A small-molecule ligand and the protein it binds are described below.
Small molecule (SMILES): CC(=O)N[C@@H]1[C@@H](O)[C@H](O)[C@@H](CO)O[C@H]1O

Binding-site contacts:
Ligand atom C2 contacts residue HIS1101 of chain 1.G at 4.5 Å.
Ligand atom C2 contacts residue THR1100 of chain 1.G at 3.5 Å.
Ligand atom C8 contacts residue ASN1098 of chain 1.G at 3.3 Å.
Ligand atom C5 contacts residue ASN1098 of chain 1.G at 3.7 Å.
Ligand atom O7 contacts residue ASN1098 of chain 1.G at 3.6 Å.
Ligand atom C1 contacts residue HIS1101 of chain 1.G at 3.9 Å.
Ligand atom C8 contacts residue THR1100 of chain 1.G at 4.0 Å.
Ligand atom C3 contacts residue ASN1098 of chain 1.G at 3.8 Å.
Ligand atom O5 contacts residue HIS1101 of chain 1.G at 4.2 Å.
Ligand atom C6 contacts residue PHE1103 of chain 1.G at 4.0 Å (hydrophobic).
Ligand atom C5 contacts residue PHE1103 of chain 1.G at 4.3 Å (hydrophobic).
Ligand atom O4 contacts residue HIS1101 of chain 1.G at 4.3 Å.
Ligand atom C3 contacts residue THR1100 of chain 1.G at 3.6 Å.
Ligand atom O5 contacts residue PHE1103 of chain 1.G at 3.7 Å.
Ligand atom C7 contacts residue THR1100 of chain 1.G at 3.9 Å.
Ligand atom N2 contacts residue THR1100 of chain 1.G at 2.9 Å (h-bond).
Ligand atom C4 contacts residue HIS1101 of chain 1.G at 4.3 Å.
Ligand atom C7 contacts residue ASN1098 of chain 1.G at 3.5 Å.
Ligand atom C5 contacts residue HIS1101 of chain 1.G at 3.7 Å.
Ligand atom N2 contacts residue ASN1098 of chain 1.G at 2.9 Å (h-bond).
Ligand atom C1 contacts residue THR1100 of chain 1.G at 3.5 Å.
Ligand atom C2 contacts residue ASN1098 of chain 1.G at 2.5 Å.
Ligand atom C3 contacts residue HIS1101 of chain 1.G at 4.0 Å.
Ligand atom C1 contacts residue ASN1098 of chain 1.G at 1.5 Å.
Ligand atom C4 contacts residue ASN1098 of chain 1.G at 4.3 Å.
Ligand atom O3 contacts residue THR1100 of chain 1.G at 4.4 Å.
Ligand atom O5 contacts residue ASN1098 of chain 1.G at 2.4 Å (h-bond).
Ligand atom C1 contacts residue PHE1103 of chain 1.G at 4.4 Å (hydrophobic).

Sequence of chain 1.G:
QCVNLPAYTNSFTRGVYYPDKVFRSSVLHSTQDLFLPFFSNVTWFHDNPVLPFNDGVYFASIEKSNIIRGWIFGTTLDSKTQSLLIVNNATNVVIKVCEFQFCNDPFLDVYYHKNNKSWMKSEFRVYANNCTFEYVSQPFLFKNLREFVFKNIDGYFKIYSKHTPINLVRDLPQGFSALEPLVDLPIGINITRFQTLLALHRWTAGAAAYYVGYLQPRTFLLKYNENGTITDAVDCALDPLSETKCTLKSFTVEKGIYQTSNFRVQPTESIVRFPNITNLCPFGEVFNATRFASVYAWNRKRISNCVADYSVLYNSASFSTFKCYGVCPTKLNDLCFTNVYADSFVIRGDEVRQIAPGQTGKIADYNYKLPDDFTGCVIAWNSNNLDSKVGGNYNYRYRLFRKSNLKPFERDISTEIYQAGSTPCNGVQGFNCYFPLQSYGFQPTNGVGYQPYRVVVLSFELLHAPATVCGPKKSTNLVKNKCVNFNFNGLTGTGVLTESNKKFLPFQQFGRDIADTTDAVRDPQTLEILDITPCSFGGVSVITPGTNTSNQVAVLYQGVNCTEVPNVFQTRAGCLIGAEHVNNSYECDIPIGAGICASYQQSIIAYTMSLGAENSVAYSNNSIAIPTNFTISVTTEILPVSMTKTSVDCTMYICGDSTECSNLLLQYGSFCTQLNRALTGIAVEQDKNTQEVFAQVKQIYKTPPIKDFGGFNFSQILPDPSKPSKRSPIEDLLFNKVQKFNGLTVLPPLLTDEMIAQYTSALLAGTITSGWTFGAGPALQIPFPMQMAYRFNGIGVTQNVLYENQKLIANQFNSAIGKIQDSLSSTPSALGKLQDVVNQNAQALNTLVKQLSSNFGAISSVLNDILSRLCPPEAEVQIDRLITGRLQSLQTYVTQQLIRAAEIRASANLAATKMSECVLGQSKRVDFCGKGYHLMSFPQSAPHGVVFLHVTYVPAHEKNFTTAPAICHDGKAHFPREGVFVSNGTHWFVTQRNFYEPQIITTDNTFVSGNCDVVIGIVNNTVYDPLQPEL